Binding-site contacts:
Ligand atom C7 contacts residue MET67 of chain 1.A at 4.0 Å (hydrophobic).
Ligand atom C8 contacts residue PRO105 of chain 1.A at 4.1 Å (hydrophobic).
Ligand atom N5 contacts residue ANP1 of chain 1.C at 3.8 Å.
Ligand atom C8 contacts residue GLY70 of chain 1.A at 4.2 Å.
Ligand atom C4 contacts residue ANP1 of chain 1.C at 3.0 Å.
Ligand atom C12 contacts residue LEU10 of chain 1.A at 3.1 Å (hydrophobic).
Ligand atom C1 contacts residue MET67 of chain 1.A at 3.8 Å (hydrophobic).
Ligand atom C7 contacts residue GLY70 of chain 1.A at 3.7 Å.
Ligand atom S3 contacts residue LEU10 of chain 1.A at 4.2 Å.
Ligand atom C9 contacts residue VAL104 of chain 1.A at 4.2 Å (hydrophobic).
Ligand atom C1 contacts residue PRO105 of chain 1.A at 4.0 Å (hydrophobic).
Ligand atom N6 contacts residue LEU10 of chain 1.A at 3.1 Å (h-bond).
Ligand atom C2 contacts residue LEU10 of chain 1.A at 3.3 Å (hydrophobic).
Ligand atom C2 contacts residue MET67 of chain 1.A at 4.2 Å (hydrophobic).
Ligand atom S3 contacts residue ANP1 of chain 1.C at 2.5 Å (h-bond).
Ligand atom N6 contacts residue ANP1 of chain 1.C at 3.2 Å (h-bond).
Ligand atom C7 contacts residue PRO105 of chain 1.A at 4.0 Å (hydrophobic).
Ligand atom N6 contacts residue ASP9 of chain 1.A at 4.0 Å.
Ligand atom N6 contacts residue GLU133 of chain 1.A at 2.9 Å (salt-bridge).
Ligand atom C4 contacts residue PRO105 of chain 1.A at 3.9 Å (hydrophobic).
Ligand atom C7 contacts residue VAL71 of chain 1.A at 3.9 Å (hydrophobic).
Ligand atom C4 contacts residue GLU133 of chain 1.A at 3.1 Å.
Ligand atom S3 contacts residue GLY70 of chain 1.A at 3.9 Å.
Ligand atom CL10 contacts residue VAL104 of chain 1.A at 3.7 Å.
Ligand atom C1 contacts residue LEU10 of chain 1.A at 3.6 Å (hydrophobic).
Ligand atom N5 contacts residue PRO105 of chain 1.A at 3.4 Å.
Ligand atom C8 contacts residue ILE72 of chain 1.A at 4.0 Å (hydrophobic).
Ligand atom C9 contacts residue PRO105 of chain 1.A at 3.8 Å (hydrophobic).
Ligand atom C4 contacts residue LEU10 of chain 1.A at 4.0 Å (hydrophobic).
Ligand atom C12 contacts residue PRO105 of chain 1.A at 3.8 Å (hydrophobic).
Ligand atom C11 contacts residue PRO105 of chain 1.A at 3.7 Å (hydrophobic).
Ligand atom S3 contacts residue THR12 of chain 1.A at 4.2 Å.
Ligand atom N6 contacts residue GLY11 of chain 1.A at 4.0 Å.
Ligand atom C12 contacts residue MET67 of chain 1.A at 3.9 Å (hydrophobic).
Ligand atom CL10 contacts residue ILE116 of chain 1.A at 3.4 Å.
Ligand atom N5 contacts residue GLU133 of chain 1.A at 2.6 Å (salt-bridge).
Ligand atom C2 contacts residue ANP1 of chain 1.C at 3.6 Å.
Ligand atom CL10 contacts residue GLU112 of chain 1.A at 3.5 Å.
Ligand atom C8 contacts residue GLU112 of chain 1.A at 4.1 Å.
Ligand atom C2 contacts residue THR12 of chain 1.A at 4.1 Å.

Sequence of chain 1.A:
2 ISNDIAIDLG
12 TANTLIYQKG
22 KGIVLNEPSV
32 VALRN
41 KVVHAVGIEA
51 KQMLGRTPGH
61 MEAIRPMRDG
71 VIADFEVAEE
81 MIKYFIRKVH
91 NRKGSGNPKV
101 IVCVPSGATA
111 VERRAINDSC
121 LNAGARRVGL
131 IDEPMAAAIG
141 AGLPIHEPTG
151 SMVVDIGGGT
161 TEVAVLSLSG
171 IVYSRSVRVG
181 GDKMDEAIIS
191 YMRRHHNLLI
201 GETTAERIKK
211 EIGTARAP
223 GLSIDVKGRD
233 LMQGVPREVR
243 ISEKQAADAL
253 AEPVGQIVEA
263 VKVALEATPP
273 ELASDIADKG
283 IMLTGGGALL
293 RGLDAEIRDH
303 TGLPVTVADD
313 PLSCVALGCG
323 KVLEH

The protein below binds the small molecule below.
Small molecule (SMILES): [H]/N=C(\N)SCc1ccc(Cl)cc1